Binding-site contacts:
Ligand atom N2 contacts residue ASN154 of chain 35.A at 2.9 Å (h-bond).
Ligand atom C7 contacts residue ASN154 of chain 35.A at 3.4 Å.
Ligand atom C5 contacts residue ASN154 of chain 35.A at 3.6 Å.
Ligand atom C8 contacts residue HIS104 of chain 35.B at 4.5 Å.
Ligand atom C4 contacts residue ASN154 of chain 35.A at 4.2 Å.
Ligand atom C6 contacts residue VAL250 of chain 35.B at 4.3 Å (hydrophobic).
Ligand atom C6 contacts residue HIS104 of chain 35.B at 3.5 Å.
Ligand atom C1 contacts residue HIS104 of chain 35.B at 3.7 Å.
Ligand atom O7 contacts residue ASN154 of chain 35.A at 3.4 Å (h-bond).
Ligand atom C3 contacts residue ASN154 of chain 35.A at 3.8 Å.
Ligand atom C8 contacts residue ASN154 of chain 35.A at 3.7 Å.
Ligand atom C2 contacts residue ASN154 of chain 35.A at 2.4 Å.
Ligand atom C5 contacts residue HIS104 of chain 35.B at 3.2 Å.
Ligand atom C1 contacts residue ASN154 of chain 35.A at 1.4 Å.
Ligand atom O5 contacts residue HIS104 of chain 35.B at 3.1 Å.
Ligand atom C4 contacts residue HIS104 of chain 35.B at 4.5 Å.
Ligand atom O5 contacts residue ASN154 of chain 35.A at 2.3 Å (h-bond).

Sequence of chain 35.B:
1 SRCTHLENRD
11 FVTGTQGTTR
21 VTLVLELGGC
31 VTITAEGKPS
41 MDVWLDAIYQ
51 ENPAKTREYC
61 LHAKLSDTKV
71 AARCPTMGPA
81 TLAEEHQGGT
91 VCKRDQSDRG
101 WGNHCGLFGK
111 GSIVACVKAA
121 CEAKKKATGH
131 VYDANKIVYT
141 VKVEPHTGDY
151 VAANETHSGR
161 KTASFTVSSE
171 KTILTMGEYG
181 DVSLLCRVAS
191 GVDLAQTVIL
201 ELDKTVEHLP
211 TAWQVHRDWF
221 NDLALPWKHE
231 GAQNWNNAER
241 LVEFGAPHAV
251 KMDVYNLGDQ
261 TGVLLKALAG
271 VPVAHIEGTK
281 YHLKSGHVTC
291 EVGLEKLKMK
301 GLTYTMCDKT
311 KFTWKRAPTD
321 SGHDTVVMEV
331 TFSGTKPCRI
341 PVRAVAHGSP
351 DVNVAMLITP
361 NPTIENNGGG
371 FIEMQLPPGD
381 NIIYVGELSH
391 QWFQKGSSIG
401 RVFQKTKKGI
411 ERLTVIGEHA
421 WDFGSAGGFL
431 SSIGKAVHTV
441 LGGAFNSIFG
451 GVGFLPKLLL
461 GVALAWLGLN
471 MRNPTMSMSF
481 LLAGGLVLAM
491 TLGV

Sequence of chain 35.A:
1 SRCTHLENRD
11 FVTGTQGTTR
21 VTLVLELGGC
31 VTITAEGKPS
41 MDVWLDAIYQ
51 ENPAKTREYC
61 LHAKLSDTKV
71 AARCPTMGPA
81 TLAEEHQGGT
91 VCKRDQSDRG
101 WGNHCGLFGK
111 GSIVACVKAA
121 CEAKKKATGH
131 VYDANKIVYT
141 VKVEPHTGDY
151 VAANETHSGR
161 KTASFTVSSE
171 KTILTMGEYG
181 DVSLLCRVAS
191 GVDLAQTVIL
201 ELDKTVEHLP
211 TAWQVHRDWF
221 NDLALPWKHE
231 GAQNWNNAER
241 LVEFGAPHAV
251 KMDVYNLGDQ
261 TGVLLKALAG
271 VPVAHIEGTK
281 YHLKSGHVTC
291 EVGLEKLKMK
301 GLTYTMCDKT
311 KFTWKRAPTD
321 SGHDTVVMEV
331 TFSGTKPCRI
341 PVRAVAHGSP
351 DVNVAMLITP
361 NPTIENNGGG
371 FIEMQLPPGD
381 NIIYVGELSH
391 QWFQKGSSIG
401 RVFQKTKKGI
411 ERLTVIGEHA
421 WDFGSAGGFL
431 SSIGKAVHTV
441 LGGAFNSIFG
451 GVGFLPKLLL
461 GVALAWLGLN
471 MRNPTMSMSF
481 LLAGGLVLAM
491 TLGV

The small molecule below binds the protein below.
Small molecule (SMILES): CC(=O)N[C@H]1[C@H](O[C@H]2[C@H](O)[C@@H](NC(C)=O)CO[C@@H]2CO[C@@H]2O[C@@H](C)[C@@H](O)[C@@H](O)[C@@H]2O)O[C@H](CO)[C@@H](O)[C@@H]1O